Sequence of chain 1.D:
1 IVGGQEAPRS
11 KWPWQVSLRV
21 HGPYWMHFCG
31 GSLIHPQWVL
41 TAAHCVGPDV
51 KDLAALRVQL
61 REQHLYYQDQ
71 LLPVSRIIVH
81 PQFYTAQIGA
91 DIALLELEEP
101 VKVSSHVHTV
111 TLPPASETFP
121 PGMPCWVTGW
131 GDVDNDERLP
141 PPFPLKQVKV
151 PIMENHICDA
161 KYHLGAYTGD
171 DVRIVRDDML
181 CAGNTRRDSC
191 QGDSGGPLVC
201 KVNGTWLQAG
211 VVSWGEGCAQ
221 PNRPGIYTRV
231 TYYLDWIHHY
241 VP

This protein binds this small molecule.
Small molecule (SMILES): CCCOc1sc(C(=O)N2[C@@H]3CC[C@H]2CC(c2cc(CN)ccc2F)C3)c(C)c1Br

Binding-site contacts:
Ligand atom NBC contacts residue GLY217 of chain 1.B at 2.9 Å (h-bond).
Ligand atom CAW contacts residue SER194 of chain 1.B at 3.3 Å.
Ligand atom OAJ contacts residue GLU216 of chain 1.B at 3.8 Å.
Ligand atom CAX contacts residue SER189 of chain 1.B at 3.5 Å.
Ligand atom CAM contacts residue GLN87 of chain 1.B at 3.8 Å.
Ligand atom CAK contacts residue GLY215 of chain 1.B at 3.6 Å.
Ligand atom CAZ contacts residue TRP214 of chain 1.B at 3.7 Å (hydrophobic).
Ligand atom NBC contacts residue SER189 of chain 1.B at 2.8 Å (h-bond).
Ligand atom CAW contacts residue VAL212 of chain 1.B at 3.8 Å (hydrophobic).
Ligand atom CAG contacts residue GLN191 of chain 1.B at 3.5 Å.
Ligand atom SAO contacts residue GLY215 of chain 1.B at 3.3 Å (h-bond).
Ligand atom CAZ contacts residue GLY215 of chain 1.B at 3.6 Å.
Ligand atom NBC contacts residue ASP188 of chain 1.B at 3.0 Å (salt-bridge).
Ligand atom CAS contacts residue THR85 of chain 1.D at 3.8 Å.
Ligand atom CAH contacts residue GLN191 of chain 1.B at 3.7 Å.
Ligand atom CAY contacts residue TRP214 of chain 1.B at 3.6 Å (hydrophobic).
Ligand atom CBB contacts residue SER189 of chain 1.B at 3.4 Å.
Ligand atom CAI contacts residue GLY215 of chain 1.B at 3.2 Å.
Ligand atom CAB contacts residue GLN191 of chain 1.B at 3.7 Å.
Ligand atom CAS contacts residue TYR84 of chain 1.D at 3.5 Å (hydrophobic).
Ligand atom CAZ contacts residue GLY217 of chain 1.B at 3.6 Å.
Ligand atom CAX contacts residue VAL212 of chain 1.B at 3.6 Å (hydrophobic).
Ligand atom FBA contacts residue SER194 of chain 1.B at 3.0 Å.
Ligand atom CAW contacts residue CYS190 of chain 1.B at 3.6 Å (hydrophobic).
Ligand atom CAC contacts residue GLY215 of chain 1.B at 3.7 Å.
Ligand atom FBA contacts residue CO31 of chain 1.H at 3.3 Å.
Ligand atom OAR contacts residue GLN87 of chain 1.B at 3.1 Å (h-bond).
Ligand atom CAV contacts residue SER194 of chain 1.B at 3.6 Å.
Ligand atom CAN contacts residue GLN87 of chain 1.B at 3.3 Å.
Ligand atom NAE contacts residue GLY215 of chain 1.B at 3.5 Å (h-bond).
Ligand atom CAY contacts residue SER189 of chain 1.B at 3.8 Å.
Ligand atom CBD contacts residue PRO48 of chain 1.D at 3.4 Å (hydrophobic).
Ligand atom CAI contacts residue GLY217 of chain 1.B at 3.8 Å.
Ligand atom NBC contacts residue CYS218 of chain 1.B at 3.7 Å.
Ligand atom CBB contacts residue TRP214 of chain 1.B at 3.4 Å (hydrophobic).
Ligand atom OAJ contacts residue GLY215 of chain 1.B at 3.4 Å (h-bond).
Ligand atom OAR contacts residue THR85 of chain 1.D at 3.8 Å.
Ligand atom CAF contacts residue GLY215 of chain 1.B at 3.7 Å.
Ligand atom OAJ contacts residue GLY217 of chain 1.B at 3.0 Å (h-bond).
Ligand atom FBA contacts residue GLN191 of chain 1.B at 3.5 Å.

Sequence of chain 1.B:
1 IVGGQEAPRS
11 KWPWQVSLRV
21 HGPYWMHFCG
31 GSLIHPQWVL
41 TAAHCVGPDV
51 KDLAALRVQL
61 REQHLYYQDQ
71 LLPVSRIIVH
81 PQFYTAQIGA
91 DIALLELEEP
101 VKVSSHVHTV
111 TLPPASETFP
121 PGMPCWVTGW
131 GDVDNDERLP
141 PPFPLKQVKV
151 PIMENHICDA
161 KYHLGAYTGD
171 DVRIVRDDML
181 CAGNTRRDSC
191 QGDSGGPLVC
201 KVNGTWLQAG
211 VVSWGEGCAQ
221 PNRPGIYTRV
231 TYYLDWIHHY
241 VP